Sequence of chain 1.K:
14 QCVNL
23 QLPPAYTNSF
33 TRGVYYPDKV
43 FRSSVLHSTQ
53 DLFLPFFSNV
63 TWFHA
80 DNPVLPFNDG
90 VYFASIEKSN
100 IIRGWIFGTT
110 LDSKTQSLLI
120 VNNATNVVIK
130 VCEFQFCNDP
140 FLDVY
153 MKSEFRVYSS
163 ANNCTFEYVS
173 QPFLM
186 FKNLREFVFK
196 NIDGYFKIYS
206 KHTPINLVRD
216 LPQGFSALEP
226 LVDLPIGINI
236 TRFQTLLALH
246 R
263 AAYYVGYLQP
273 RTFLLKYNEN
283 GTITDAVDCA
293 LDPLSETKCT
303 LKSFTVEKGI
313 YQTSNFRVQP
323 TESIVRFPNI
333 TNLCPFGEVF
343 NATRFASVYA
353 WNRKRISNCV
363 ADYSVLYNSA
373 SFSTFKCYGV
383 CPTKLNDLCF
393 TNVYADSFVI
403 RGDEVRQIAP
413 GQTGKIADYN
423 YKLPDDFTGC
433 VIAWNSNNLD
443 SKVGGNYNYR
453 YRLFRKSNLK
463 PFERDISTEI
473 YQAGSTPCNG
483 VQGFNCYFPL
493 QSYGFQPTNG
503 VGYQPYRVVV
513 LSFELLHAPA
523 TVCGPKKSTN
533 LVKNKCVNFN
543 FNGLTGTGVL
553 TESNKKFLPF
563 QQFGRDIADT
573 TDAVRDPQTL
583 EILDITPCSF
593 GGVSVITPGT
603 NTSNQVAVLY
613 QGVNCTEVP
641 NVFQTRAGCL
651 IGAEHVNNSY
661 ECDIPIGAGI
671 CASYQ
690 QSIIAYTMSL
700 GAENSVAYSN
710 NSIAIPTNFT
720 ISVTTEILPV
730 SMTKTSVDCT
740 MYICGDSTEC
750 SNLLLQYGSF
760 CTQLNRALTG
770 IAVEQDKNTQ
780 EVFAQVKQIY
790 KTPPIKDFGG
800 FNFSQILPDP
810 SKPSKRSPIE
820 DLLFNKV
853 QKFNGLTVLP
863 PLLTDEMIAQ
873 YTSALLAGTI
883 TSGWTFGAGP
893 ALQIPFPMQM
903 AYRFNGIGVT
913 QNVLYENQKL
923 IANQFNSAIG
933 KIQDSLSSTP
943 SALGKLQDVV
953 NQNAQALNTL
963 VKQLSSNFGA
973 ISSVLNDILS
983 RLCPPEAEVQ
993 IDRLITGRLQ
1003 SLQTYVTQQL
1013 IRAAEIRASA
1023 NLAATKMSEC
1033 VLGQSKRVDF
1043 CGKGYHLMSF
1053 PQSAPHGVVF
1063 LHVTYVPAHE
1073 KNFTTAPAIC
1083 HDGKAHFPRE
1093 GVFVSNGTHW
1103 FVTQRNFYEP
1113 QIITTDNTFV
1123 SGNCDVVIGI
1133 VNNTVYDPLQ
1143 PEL

A protein and the small-molecule ligand that binds it are described below.
Small molecule (SMILES): CC(=O)N[C@@H]1[C@@H](O)[C@H](O)[C@@H](CO)O[C@H]1O

Binding-site contacts:
Ligand atom C4 contacts residue HIS1101 of chain 1.K at 4.2 Å.
Ligand atom N2 contacts residue HIS1101 of chain 1.K at 4.3 Å.
Ligand atom O5 contacts residue ASN1098 of chain 1.K at 2.4 Å (h-bond).
Ligand atom O6 contacts residue PHE1103 of chain 1.K at 4.4 Å.
Ligand atom C5 contacts residue HIS1101 of chain 1.K at 3.6 Å.
Ligand atom N2 contacts residue THR1100 of chain 1.K at 4.1 Å.
Ligand atom C1 contacts residue ASN1098 of chain 1.K at 1.5 Å.
Ligand atom C2 contacts residue ASN1098 of chain 1.K at 2.5 Å.
Ligand atom C8 contacts residue ASN1098 of chain 1.K at 3.5 Å.
Ligand atom C3 contacts residue HIS1101 of chain 1.K at 3.8 Å.
Ligand atom O7 contacts residue ASN1098 of chain 1.K at 3.6 Å.
Ligand atom C7 contacts residue ASN1098 of chain 1.K at 3.5 Å.
Ligand atom O5 contacts residue HIS1101 of chain 1.K at 4.0 Å.
Ligand atom C1 contacts residue HIS1101 of chain 1.K at 3.6 Å.
Ligand atom C3 contacts residue ASN1098 of chain 1.K at 3.8 Å.
Ligand atom C4 contacts residue ASN1098 of chain 1.K at 4.2 Å.
Ligand atom O5 contacts residue PHE1103 of chain 1.K at 3.9 Å.
Ligand atom C5 contacts residue ASN1098 of chain 1.K at 3.7 Å.
Ligand atom C6 contacts residue PHE1103 of chain 1.K at 4.0 Å (hydrophobic).
Ligand atom O4 contacts residue HIS1101 of chain 1.K at 4.2 Å.
Ligand atom C5 contacts residue PHE1103 of chain 1.K at 4.4 Å (hydrophobic).
Ligand atom C2 contacts residue HIS1101 of chain 1.K at 4.1 Å.
Ligand atom C1 contacts residue PHE1103 of chain 1.K at 4.4 Å (hydrophobic).
Ligand atom N2 contacts residue ASN1098 of chain 1.K at 3.0 Å (h-bond).